Sequence of chain 1.A:
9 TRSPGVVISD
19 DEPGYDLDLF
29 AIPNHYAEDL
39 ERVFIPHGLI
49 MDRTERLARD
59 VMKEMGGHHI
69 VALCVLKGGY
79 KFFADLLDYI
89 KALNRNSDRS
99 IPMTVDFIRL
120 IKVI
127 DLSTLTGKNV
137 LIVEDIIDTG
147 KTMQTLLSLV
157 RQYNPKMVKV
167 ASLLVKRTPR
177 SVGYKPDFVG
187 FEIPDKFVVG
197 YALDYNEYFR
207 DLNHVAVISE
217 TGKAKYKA

A protein and the small-molecule ligand that binds it are described below.
Small molecule (SMILES): Nc1nc2c(ncn2[C@@H]2CN(C(=O)CCP(=O)(O)O)C[C@H]2OC[C@@H](O)P(=O)(O)O)c(=O)[nH]1

Binding-site contacts:
Ligand atom O6 contacts residue VAL194 of chain 1.A at 3.1 Å (h-bond).
Ligand atom CAN contacts residue ILE142 of chain 1.A at 3.4 Å (hydrophobic).
Ligand atom OAD contacts residue MG1 of chain 1.F at 2.2 Å.
Ligand atom OAI contacts residue THR148 of chain 1.A at 2.7 Å (h-bond).
Ligand atom OAJ contacts residue LYS147 of chain 1.A at 3.5 Å (salt-bridge).
Ligand atom OAE contacts residue THR145 of chain 1.A at 3.3 Å (h-bond).
Ligand atom O6 contacts residue LYS172 of chain 1.A at 2.8 Å (salt-bridge).
Ligand atom N1 contacts residue VAL194 of chain 1.A at 2.6 Å (h-bond).
Ligand atom N2 contacts residue ASP200 of chain 1.A at 2.7 Å (salt-bridge).
Ligand atom N2 contacts residue PHE193 of chain 1.A at 3.7 Å.
Ligand atom C6 contacts residue PHE193 of chain 1.A at 3.6 Å (hydrophobic).
Ligand atom PBF contacts residue THR145 of chain 1.A at 3.3 Å.
Ligand atom CAU contacts residue MG1 of chain 1.F at 3.1 Å.
Ligand atom OAI contacts residue THR145 of chain 1.A at 3.3 Å (h-bond).
Ligand atom N2 contacts residue VAL194 of chain 1.A at 3.0 Å (h-bond).
Ligand atom OAT contacts residue ILE142 of chain 1.A at 3.5 Å.
Ligand atom OAH contacts residue GLY76 of chain 1.A at 3.0 Å (h-bond).
Ligand atom OAG contacts residue ARG206 of chain 1.A at 3.4 Å (salt-bridge).
Ligand atom C6 contacts residue LYS172 of chain 1.A at 3.6 Å.
Ligand atom OAD contacts residue ASP200 of chain 1.A at 2.9 Å (salt-bridge).
Ligand atom CAZ contacts residue THR148 of chain 1.A at 3.7 Å.
Ligand atom OAF contacts residue THR148 of chain 1.A at 2.9 Å (h-bond).
Ligand atom O6 contacts residue LYS192 of chain 1.A at 3.4 Å (salt-bridge).
Ligand atom PBE contacts residue MG1 of chain 1.F at 3.5 Å.
Ligand atom OAH contacts residue LYS75 of chain 1.A at 3.3 Å (salt-bridge).
Ligand atom N2 contacts residue LEU199 of chain 1.A at 3.5 Å.
Ligand atom OAI contacts residue LYS147 of chain 1.A at 3.0 Å (salt-bridge).
Ligand atom OAJ contacts residue THR145 of chain 1.A at 2.5 Å (h-bond).
Ligand atom C2 contacts residue VAL194 of chain 1.A at 3.3 Å (hydrophobic).
Ligand atom OAJ contacts residue ASP144 of chain 1.A at 3.4 Å.
Ligand atom OAB contacts residue MG1 of chain 1.F at 2.2 Å.
Ligand atom N7 contacts residue LYS172 of chain 1.A at 3.2 Å (salt-bridge).
Ligand atom C2 contacts residue PHE193 of chain 1.A at 3.6 Å (hydrophobic).
Ligand atom OAE contacts residue ASP144 of chain 1.A at 3.0 Å (salt-bridge).
Ligand atom N1 contacts residue PHE193 of chain 1.A at 3.6 Å.
Ligand atom PBF contacts residue GLY146 of chain 1.A at 3.6 Å.
Ligand atom OAD contacts residue ARG206 of chain 1.A at 2.9 Å (salt-bridge).
Ligand atom OAE contacts residue GLY146 of chain 1.A at 2.8 Å (h-bond).
Ligand atom O6 contacts residue PHE193 of chain 1.A at 3.3 Å.
Ligand atom OAG contacts residue LYS75 of chain 1.A at 2.8 Å (salt-bridge).